Sequence of chain 1.C:
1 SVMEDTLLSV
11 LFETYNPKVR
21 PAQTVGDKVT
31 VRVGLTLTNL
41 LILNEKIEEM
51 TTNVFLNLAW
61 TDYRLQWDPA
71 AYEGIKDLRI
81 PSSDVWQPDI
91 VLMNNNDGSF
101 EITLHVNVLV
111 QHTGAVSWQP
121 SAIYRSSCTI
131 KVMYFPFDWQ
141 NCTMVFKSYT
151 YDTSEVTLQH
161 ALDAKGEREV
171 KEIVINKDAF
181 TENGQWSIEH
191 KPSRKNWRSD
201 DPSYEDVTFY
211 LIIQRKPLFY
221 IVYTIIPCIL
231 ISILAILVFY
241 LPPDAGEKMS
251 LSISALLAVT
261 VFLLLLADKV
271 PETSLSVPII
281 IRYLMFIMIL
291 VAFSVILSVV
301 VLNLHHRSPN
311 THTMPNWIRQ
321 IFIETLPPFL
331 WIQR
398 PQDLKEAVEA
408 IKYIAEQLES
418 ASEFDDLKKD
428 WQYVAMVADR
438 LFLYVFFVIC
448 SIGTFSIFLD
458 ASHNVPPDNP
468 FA

A protein and the small-molecule ligand that binds it are described below.
Small molecule (SMILES): CC(=O)N[C@H]1[C@H](O[C@H]2[C@H](O)[C@@H](NC(C)=O)CO[C@@H]2CO)O[C@H](CO)[C@@H](O[C@@H]2O[C@H](CO)[C@@H](O)[C@H](O)[C@@H]2O)[C@@H]1O

Binding-site contacts:
Ligand atom O5 contacts residue ASN141 of chain 1.C at 2.3 Å (h-bond).
Ligand atom C7 contacts residue PRO467 of chain 1.C at 3.9 Å (hydrophobic).
Ligand atom O4 contacts residue PHE468 of chain 1.C at 4.2 Å.
Ligand atom C8 contacts residue TYR210 of chain 1.C at 4.0 Å (hydrophobic).
Ligand atom O3 contacts residue PHE468 of chain 1.C at 3.2 Å.
Ligand atom O7 contacts residue TRP139 of chain 1.C at 3.5 Å.
Ligand atom C2 contacts residue ASN141 of chain 1.C at 2.4 Å.
Ligand atom C6 contacts residue TYR210 of chain 1.C at 4.0 Å (hydrophobic).
Ligand atom C7 contacts residue TRP139 of chain 1.C at 4.0 Å (hydrophobic).
Ligand atom C3 contacts residue PHE468 of chain 1.C at 4.1 Å (hydrophobic).
Ligand atom O7 contacts residue ARG194 of chain 1.C at 2.3 Å (salt-bridge).
Ligand atom C7 contacts residue ARG194 of chain 1.C at 3.2 Å.
Ligand atom C1 contacts residue ASN141 of chain 1.C at 1.4 Å.
Ligand atom O4 contacts residue TYR210 of chain 1.C at 4.2 Å.
Ligand atom O6 contacts residue PHE468 of chain 1.C at 3.1 Å.
Ligand atom C5 contacts residue ASN141 of chain 1.C at 3.6 Å.
Ligand atom O7 contacts residue TYR210 of chain 1.C at 2.5 Å (h-bond).
Ligand atom C6 contacts residue ARG194 of chain 1.C at 3.7 Å.
Ligand atom C8 contacts residue PRO467 of chain 1.C at 3.6 Å (hydrophobic).
Ligand atom C7 contacts residue ASN141 of chain 1.C at 3.4 Å.
Ligand atom C6 contacts residue PHE468 of chain 1.C at 3.6 Å (hydrophobic).
Ligand atom O3 contacts residue PRO467 of chain 1.C at 4.1 Å.
Ligand atom N2 contacts residue PRO467 of chain 1.C at 3.4 Å (h-bond).
Ligand atom C8 contacts residue TRP139 of chain 1.C at 3.9 Å (hydrophobic).
Ligand atom O7 contacts residue ASN141 of chain 1.C at 3.5 Å (h-bond).
Ligand atom O5 contacts residue PHE468 of chain 1.C at 3.8 Å.
Ligand atom C2 contacts residue ARG194 of chain 1.C at 3.4 Å.
Ligand atom O4 contacts residue ARG194 of chain 1.C at 4.0 Å.
Ligand atom N2 contacts residue ASN141 of chain 1.C at 2.9 Å (h-bond).
Ligand atom C7 contacts residue ASN196 of chain 1.C at 3.7 Å.
Ligand atom C3 contacts residue ASN141 of chain 1.C at 3.8 Å.
Ligand atom C8 contacts residue ILE212 of chain 1.C at 4.1 Å (hydrophobic).
Ligand atom O7 contacts residue ASN196 of chain 1.C at 3.3 Å (h-bond).
Ligand atom C8 contacts residue ASN196 of chain 1.C at 3.9 Å.
Ligand atom N2 contacts residue ARG194 of chain 1.C at 3.7 Å.
Ligand atom O6 contacts residue ARG194 of chain 1.C at 3.8 Å.
Ligand atom C8 contacts residue PRO464 of chain 1.C at 3.9 Å (hydrophobic).
Ligand atom O6 contacts residue THR143 of chain 1.C at 3.7 Å.
Ligand atom C5 contacts residue TYR210 of chain 1.C at 3.5 Å (hydrophobic).
Ligand atom C7 contacts residue TYR210 of chain 1.C at 3.5 Å (hydrophobic).